Sequence of chain 12.C:
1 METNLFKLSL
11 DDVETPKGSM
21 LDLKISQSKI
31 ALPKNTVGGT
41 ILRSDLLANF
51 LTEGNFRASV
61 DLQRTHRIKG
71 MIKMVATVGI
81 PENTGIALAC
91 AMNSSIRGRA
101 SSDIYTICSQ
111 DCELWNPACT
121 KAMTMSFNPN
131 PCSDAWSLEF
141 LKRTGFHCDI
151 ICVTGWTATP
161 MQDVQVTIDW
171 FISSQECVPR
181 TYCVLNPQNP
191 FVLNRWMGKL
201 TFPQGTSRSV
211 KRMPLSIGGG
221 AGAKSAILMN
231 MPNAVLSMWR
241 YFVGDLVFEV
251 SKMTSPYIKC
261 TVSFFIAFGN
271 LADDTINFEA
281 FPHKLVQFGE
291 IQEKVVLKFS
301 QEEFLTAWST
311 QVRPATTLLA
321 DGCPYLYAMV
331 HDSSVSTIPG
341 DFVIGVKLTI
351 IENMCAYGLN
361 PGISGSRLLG

This small molecule binds to this protein.
Small molecule (SMILES): Nc1ccn([C@@H]2O[C@H](CO[P](=O)(O)O[C@H]3[C@@H](O)[C@H](n4ccc(=O)[nH]c4=O)O[C@@H]3CO[P](=O)(O)O[C@H]3[C@@H](O)[C@H](n4ccc(N)nc4=O)O[C@@H]3CO[P](=O)(O)O[C@H]3[C@@H](O)[C@H](n4ccc(=O)[nH]c4=O)O[C@@H]3CO[P](=O)(O)O[C@H]3[C@@H](O)[C@H](n4cnc5c(=O)nc(N)[nH]c54)O[C@@H]3CO[P](=O)(O)O[C@H]3[C@@H](O)[C@H](n4cnc5c(N)ncnc54)O[C@@H]3CO)[C@@H](O)[C@H]2O)c(=O)n1

Binding-site contacts:
Ligand atom C2 contacts residue ARG180 of chain 46.C at 3.6 Å.
Ligand atom C6 contacts residue ILE350 of chain 46.C at 3.8 Å (hydrophobic).
Ligand atom C1' contacts residue PRO190 of chain 46.C at 3.9 Å (hydrophobic).
Ligand atom C4' contacts residue GLU2 of chain 12.C at 3.5 Å.
Ligand atom C4 contacts residue VAL192 of chain 46.C at 3.9 Å (hydrophobic).
Ligand atom O4' contacts residue PRO190 of chain 46.C at 3.2 Å.
Ligand atom OP1 contacts residue THR3 of chain 12.C at 2.9 Å (h-bond).
Ligand atom C5' contacts residue GLU2 of chain 12.C at 3.2 Å.
Ligand atom P contacts residue SER126 of chain 46.C at 3.7 Å.
Ligand atom O2' contacts residue ARG180 of chain 46.C at 3.9 Å.
Ligand atom OP1 contacts residue ASN4 of chain 12.C at 3.5 Å.
Ligand atom N6 contacts residue THR349 of chain 46.C at 3.9 Å.
Ligand atom N3 contacts residue ARG180 of chain 46.C at 4.0 Å.
Ligand atom C5 contacts residue ILE350 of chain 46.C at 3.6 Å (hydrophobic).
Ligand atom C4' contacts residue MET1 of chain 12.C at 3.9 Å (hydrophobic).
Ligand atom OP1 contacts residue SER126 of chain 46.C at 2.8 Å (h-bond).
Ligand atom OP2 contacts residue LYS7 of chain 12.C at 2.6 Å (salt-bridge).
Ligand atom N3 contacts residue VAL192 of chain 46.C at 3.4 Å.
Ligand atom O3' contacts residue GLU2 of chain 12.C at 3.6 Å.
Ligand atom O3' contacts residue THR3 of chain 12.C at 3.8 Å.
Ligand atom O4' contacts residue ARG180 of chain 46.C at 4.0 Å.
Ligand atom P contacts residue LYS7 of chain 12.C at 3.2 Å.
Ligand atom O5' contacts residue LYS7 of chain 12.C at 3.4 Å (salt-bridge).
Ligand atom O3' contacts residue SER126 of chain 46.C at 3.3 Å.
Ligand atom C2 contacts residue VAL192 of chain 46.C at 3.7 Å (hydrophobic).
Ligand atom O2' contacts residue MET125 of chain 46.C at 3.6 Å.
Ligand atom N6 contacts residue ILE350 of chain 46.C at 4.0 Å.
Ligand atom OP1 contacts residue THR124 of chain 46.C at 4.0 Å.
Ligand atom OP1 contacts residue LYS7 of chain 12.C at 3.4 Å (salt-bridge).
Ligand atom P contacts residue THR3 of chain 12.C at 3.9 Å.
Ligand atom O4' contacts residue MET1 of chain 12.C at 3.7 Å.
Ligand atom C1' contacts residue ARG180 of chain 46.C at 3.7 Å.
Ligand atom C5' contacts residue SER126 of chain 46.C at 3.9 Å.
Ligand atom O2' contacts residue MET1 of chain 12.C at 3.2 Å (h-bond).
Ligand atom O2' contacts residue SER126 of chain 46.C at 3.6 Å (h-bond).
Ligand atom N7 contacts residue ILE350 of chain 46.C at 3.8 Å.
Ligand atom OP1 contacts residue THR124 of chain 46.C at 3.8 Å.
Ligand atom C4' contacts residue THR124 of chain 46.C at 3.6 Å.
Ligand atom C5' contacts residue THR124 of chain 46.C at 3.5 Å.
Ligand atom C4' contacts residue SER126 of chain 46.C at 3.4 Å.

Sequence of chain 46.C:
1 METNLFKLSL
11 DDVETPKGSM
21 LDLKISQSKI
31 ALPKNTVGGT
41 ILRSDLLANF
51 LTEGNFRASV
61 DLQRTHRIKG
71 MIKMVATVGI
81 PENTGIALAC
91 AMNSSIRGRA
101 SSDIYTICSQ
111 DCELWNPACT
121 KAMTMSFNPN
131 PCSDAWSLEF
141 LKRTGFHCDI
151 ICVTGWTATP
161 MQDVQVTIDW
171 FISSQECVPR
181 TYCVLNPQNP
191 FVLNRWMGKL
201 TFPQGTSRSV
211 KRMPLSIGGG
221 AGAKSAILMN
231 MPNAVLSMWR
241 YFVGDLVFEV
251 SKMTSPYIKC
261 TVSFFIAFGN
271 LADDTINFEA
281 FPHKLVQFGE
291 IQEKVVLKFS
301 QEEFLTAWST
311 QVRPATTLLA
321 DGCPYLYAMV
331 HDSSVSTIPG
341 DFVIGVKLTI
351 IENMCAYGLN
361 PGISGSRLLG